A protein and the small-molecule ligand that binds it are described below.
Small molecule (SMILES): CC(=O)N[C@@H]1[C@@H](O)[C@H](O)[C@@H](CO)O[C@H]1O

Sequence of chain 1.B:
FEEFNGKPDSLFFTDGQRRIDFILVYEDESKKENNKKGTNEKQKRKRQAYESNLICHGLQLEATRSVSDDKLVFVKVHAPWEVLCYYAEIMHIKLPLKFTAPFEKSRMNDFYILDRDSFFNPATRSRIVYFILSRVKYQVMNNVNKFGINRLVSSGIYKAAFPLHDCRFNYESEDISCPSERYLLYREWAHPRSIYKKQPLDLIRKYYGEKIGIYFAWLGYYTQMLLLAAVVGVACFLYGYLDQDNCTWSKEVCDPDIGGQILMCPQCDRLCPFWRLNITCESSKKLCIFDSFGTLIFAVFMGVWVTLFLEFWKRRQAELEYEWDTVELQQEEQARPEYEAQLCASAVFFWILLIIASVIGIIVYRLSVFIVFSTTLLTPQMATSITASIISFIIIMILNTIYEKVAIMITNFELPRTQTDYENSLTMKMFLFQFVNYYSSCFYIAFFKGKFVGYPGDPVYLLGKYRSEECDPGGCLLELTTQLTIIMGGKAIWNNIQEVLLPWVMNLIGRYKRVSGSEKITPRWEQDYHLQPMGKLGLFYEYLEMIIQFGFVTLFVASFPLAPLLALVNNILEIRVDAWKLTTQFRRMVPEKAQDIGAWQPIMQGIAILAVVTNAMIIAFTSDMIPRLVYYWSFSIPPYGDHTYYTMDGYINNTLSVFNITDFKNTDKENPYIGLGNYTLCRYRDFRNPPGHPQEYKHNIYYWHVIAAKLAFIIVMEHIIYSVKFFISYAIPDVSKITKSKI

Binding-site contacts:
Ligand atom C7 contacts residue ASN727 of chain 1.B at 3.0 Å.
Ligand atom O5 contacts residue ARG757 of chain 1.B at 4.4 Å.
Ligand atom C2 contacts residue ASN727 of chain 1.B at 3.3 Å.
Ligand atom C5 contacts residue ASN727 of chain 1.B at 3.8 Å.
Ligand atom C3 contacts residue ASN727 of chain 1.B at 4.5 Å.
Ligand atom O7 contacts residue ASN727 of chain 1.B at 3.0 Å (h-bond).
Ligand atom C8 contacts residue ASN727 of chain 1.B at 3.8 Å.
Ligand atom O5 contacts residue ASN727 of chain 1.B at 2.6 Å (h-bond).
Ligand atom N2 contacts residue ASN727 of chain 1.B at 3.1 Å (h-bond).
Ligand atom C1 contacts residue ASN727 of chain 1.B at 2.4 Å.
Ligand atom C6 contacts residue ASN727 of chain 1.B at 4.5 Å.